Sequence of chain 1.A:
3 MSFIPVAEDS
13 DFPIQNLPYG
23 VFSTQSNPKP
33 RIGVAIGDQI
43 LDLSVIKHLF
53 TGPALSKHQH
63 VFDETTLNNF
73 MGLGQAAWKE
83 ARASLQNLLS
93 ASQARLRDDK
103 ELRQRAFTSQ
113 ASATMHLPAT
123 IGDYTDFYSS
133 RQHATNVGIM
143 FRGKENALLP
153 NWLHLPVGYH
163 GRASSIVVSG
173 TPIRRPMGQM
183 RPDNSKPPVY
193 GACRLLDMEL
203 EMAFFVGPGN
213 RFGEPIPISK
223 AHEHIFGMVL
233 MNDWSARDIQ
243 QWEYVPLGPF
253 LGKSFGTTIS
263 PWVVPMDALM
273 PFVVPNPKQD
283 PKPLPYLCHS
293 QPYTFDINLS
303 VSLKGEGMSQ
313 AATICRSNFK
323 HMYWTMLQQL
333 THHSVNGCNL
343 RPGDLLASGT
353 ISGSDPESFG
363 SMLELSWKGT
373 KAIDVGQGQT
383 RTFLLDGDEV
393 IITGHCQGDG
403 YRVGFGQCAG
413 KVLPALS

Sequence of chain 1.B:
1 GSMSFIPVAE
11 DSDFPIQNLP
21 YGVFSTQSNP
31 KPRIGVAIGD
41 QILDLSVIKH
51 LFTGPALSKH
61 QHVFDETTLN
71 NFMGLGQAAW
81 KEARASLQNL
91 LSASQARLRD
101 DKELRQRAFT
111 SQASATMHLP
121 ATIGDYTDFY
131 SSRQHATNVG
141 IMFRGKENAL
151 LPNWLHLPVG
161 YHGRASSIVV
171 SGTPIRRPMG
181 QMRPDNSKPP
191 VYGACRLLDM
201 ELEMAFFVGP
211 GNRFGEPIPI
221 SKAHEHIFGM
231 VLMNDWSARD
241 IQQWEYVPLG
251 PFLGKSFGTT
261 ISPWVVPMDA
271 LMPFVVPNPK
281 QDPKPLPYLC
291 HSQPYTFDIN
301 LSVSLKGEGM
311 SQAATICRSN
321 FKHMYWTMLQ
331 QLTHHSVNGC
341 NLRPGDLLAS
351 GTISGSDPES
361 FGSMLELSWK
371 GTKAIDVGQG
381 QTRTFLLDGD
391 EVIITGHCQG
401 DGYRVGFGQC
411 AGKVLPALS

A small-molecule ligand and the protein it binds are described below.
Small molecule (SMILES): O=C(O)/C=C/C(=O)O

Binding-site contacts:
Ligand atom C contacts residue PRO248 of chain 1.B at 3.6 Å (hydrophobic).
Ligand atom OXT contacts residue TYR246 of chain 1.A at 2.7 Å (h-bond).
Ligand atom O8 contacts residue GLN242 of chain 1.A at 2.7 Å (h-bond).
Ligand atom O8 contacts residue VAL139 of chain 1.A at 4.4 Å.
Ligand atom C5 contacts residue PHE143 of chain 1.A at 4.4 Å (hydrophobic).
Ligand atom C contacts residue VAL139 of chain 1.A at 4.2 Å (hydrophobic).
Ligand atom O7 contacts residue GLN242 of chain 1.A at 4.4 Å.
Ligand atom C6 contacts residue TYR130 of chain 1.A at 4.5 Å (hydrophobic).
Ligand atom O contacts residue PRO248 of chain 1.B at 3.3 Å.
Ligand atom O contacts residue TYR130 of chain 1.A at 2.7 Å (h-bond).
Ligand atom OXT contacts residue ARG144 of chain 1.A at 2.8 Å (salt-bridge).
Ligand atom C6 contacts residue AAE1 of chain 1.F at 3.8 Å.
Ligand atom C6 contacts residue VAL139 of chain 1.A at 3.9 Å (hydrophobic).
Ligand atom OXT contacts residue PRO248 of chain 1.B at 3.5 Å.
Ligand atom O7 contacts residue HIS135 of chain 1.A at 4.3 Å.
Ligand atom O8 contacts residue AAE1 of chain 1.F at 4.4 Å.
Ligand atom C5 contacts residue VAL139 of chain 1.A at 3.4 Å (hydrophobic).
Ligand atom C5 contacts residue LEU249 of chain 1.B at 4.5 Å (hydrophobic).
Ligand atom C5 contacts residue AAE1 of chain 1.F at 4.4 Å.
Ligand atom C6 contacts residue GLN242 of chain 1.A at 3.7 Å.
Ligand atom C6 contacts residue PHE143 of chain 1.A at 4.4 Å (hydrophobic).
Ligand atom C contacts residue TYR130 of chain 1.A at 3.7 Å (hydrophobic).
Ligand atom C4 contacts residue TYR130 of chain 1.A at 4.0 Å (hydrophobic).
Ligand atom C4 contacts residue GLN242 of chain 1.A at 4.5 Å.
Ligand atom O7 contacts residue AAE1 of chain 1.F at 3.3 Å.
Ligand atom O7 contacts residue ARG239 of chain 1.A at 4.4 Å.
Ligand atom O7 contacts residue TYR130 of chain 1.A at 4.5 Å.
Ligand atom C contacts residue PHE143 of chain 1.A at 4.2 Å (hydrophobic).
Ligand atom O contacts residue VAL139 of chain 1.A at 4.2 Å.
Ligand atom OXT contacts residue PHE143 of chain 1.A at 4.1 Å.
Ligand atom C4 contacts residue TYR246 of chain 1.A at 3.8 Å (hydrophobic).
Ligand atom C4 contacts residue VAL139 of chain 1.A at 3.8 Å (hydrophobic).
Ligand atom C contacts residue ARG144 of chain 1.A at 3.5 Å.
Ligand atom C5 contacts residue TYR130 of chain 1.A at 3.4 Å (hydrophobic).
Ligand atom O contacts residue ARG144 of chain 1.A at 3.3 Å (salt-bridge).
Ligand atom O8 contacts residue PHE143 of chain 1.A at 3.9 Å.
Ligand atom C4 contacts residue PHE143 of chain 1.A at 3.9 Å (hydrophobic).
Ligand atom C contacts residue TYR246 of chain 1.A at 3.7 Å (hydrophobic).
Ligand atom O7 contacts residue VAL139 of chain 1.A at 4.2 Å.